Binding-site contacts:
Ligand atom C17 contacts residue PHE169 of chain 2.A at 3.5 Å (hydrophobic).
Ligand atom O contacts residue GLN166 of chain 2.A at 3.1 Å (h-bond).
Ligand atom C1 contacts residue MET124 of chain 2.A at 3.9 Å (hydrophobic).
Ligand atom C19 contacts residue TRP180 of chain 2.A at 3.8 Å (hydrophobic).
Ligand atom C20 contacts residue GLN166 of chain 2.A at 4.0 Å.
Ligand atom C11 contacts residue MET204 of chain 2.A at 3.7 Å (hydrophobic).
Ligand atom C5 contacts residue LEU121 of chain 2.A at 3.7 Å (hydrophobic).
Ligand atom C18 contacts residue LEU90 of chain 2.A at 4.0 Å (hydrophobic).
Ligand atom C17 contacts residue TRP180 of chain 2.A at 3.8 Å (hydrophobic).
Ligand atom C1 contacts residue ALA125 of chain 2.A at 3.9 Å (hydrophobic).
Ligand atom N contacts residue MET204 of chain 2.A at 3.5 Å.
Ligand atom C14 contacts residue TYR187 of chain 2.A at 3.6 Å (hydrophobic).
Ligand atom O1 contacts residue VAL92 of chain 2.A at 3.5 Å.
Ligand atom C10 contacts residue HIS288 of chain 2.A at 3.4 Å.
Ligand atom C16 contacts residue TRP180 of chain 2.A at 3.6 Å (hydrophobic).
Ligand atom C5 contacts residue LEU292 of chain 2.A at 3.7 Å (hydrophobic).
Ligand atom C16 contacts residue PHE169 of chain 2.A at 3.5 Å (hydrophobic).
Ligand atom C2 contacts residue MET124 of chain 2.A at 3.9 Å (hydrophobic).
Ligand atom C21 contacts residue LEU90 of chain 2.A at 4.1 Å (hydrophobic).
Ligand atom C19 contacts residue LEU90 of chain 2.A at 3.8 Å (hydrophobic).
Ligand atom C9 contacts residue MET204 of chain 2.A at 3.3 Å (hydrophobic).
Ligand atom O2 contacts residue HIS288 of chain 2.A at 2.9 Å (h-bond).
Ligand atom O1 contacts residue MET124 of chain 2.A at 3.5 Å.
Ligand atom CL contacts residue MET306 of chain 2.A at 4.0 Å.
Ligand atom C14 contacts residue TRP180 of chain 2.A at 3.9 Å (hydrophobic).
Ligand atom C contacts residue LEU121 of chain 2.A at 3.8 Å (hydrophobic).
Ligand atom C17 contacts residue CYS182 of chain 2.A at 3.9 Å (hydrophobic).
Ligand atom C20 contacts residue MET204 of chain 2.A at 3.9 Å (hydrophobic).
Ligand atom C4 contacts residue LEU121 of chain 2.A at 4.0 Å (hydrophobic).
Ligand atom O contacts residue MET204 of chain 2.A at 3.7 Å.
Ligand atom C4 contacts residue LEU292 of chain 2.A at 3.9 Å (hydrophobic).
Ligand atom C6 contacts residue HIS288 of chain 2.A at 3.7 Å.
Ligand atom C17 contacts residue TYR187 of chain 2.A at 3.5 Å (hydrophobic).
Ligand atom C1 contacts residue MET306 of chain 2.A at 4.0 Å (hydrophobic).
Ligand atom C21 contacts residue LEU87 of chain 2.A at 3.9 Å (hydrophobic).
Ligand atom C9 contacts residue HIS288 of chain 2.A at 3.9 Å.
Ligand atom C19 contacts residue LEU205 of chain 2.A at 4.0 Å (hydrophobic).
Ligand atom C20 contacts residue TRP180 of chain 2.A at 3.8 Å (hydrophobic).
Ligand atom C22 contacts residue MET124 of chain 2.A at 3.6 Å (hydrophobic).
Ligand atom CL contacts residue PHE301 of chain 2.A at 3.3 Å.

Sequence of chain 2.A:
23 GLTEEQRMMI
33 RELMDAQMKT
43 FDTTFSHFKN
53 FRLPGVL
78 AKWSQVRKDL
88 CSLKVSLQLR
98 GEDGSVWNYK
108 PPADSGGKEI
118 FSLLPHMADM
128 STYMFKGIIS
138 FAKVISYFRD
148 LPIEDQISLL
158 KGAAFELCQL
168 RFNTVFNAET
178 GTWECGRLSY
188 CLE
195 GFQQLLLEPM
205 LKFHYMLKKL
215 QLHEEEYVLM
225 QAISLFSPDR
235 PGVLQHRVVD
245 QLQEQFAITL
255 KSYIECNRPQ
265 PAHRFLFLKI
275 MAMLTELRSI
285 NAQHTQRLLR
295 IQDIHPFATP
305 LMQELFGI

The small molecule below binds the protein below.
Small molecule (SMILES): CC(C)[C@@H](NC(=O)CC1CC1)C(=O)N1CC[C@](O)(c2ccc(Cl)cc2)C(C)(C)C1